A protein and the small-molecule ligand that binds it are described below.
Small molecule (SMILES): NC(=O)c1cn([C@@H]2O[C@H](CO)[C@@H](O)[C@H]2O)c2ncnc(N)c12

Sequence of chain 1.A:
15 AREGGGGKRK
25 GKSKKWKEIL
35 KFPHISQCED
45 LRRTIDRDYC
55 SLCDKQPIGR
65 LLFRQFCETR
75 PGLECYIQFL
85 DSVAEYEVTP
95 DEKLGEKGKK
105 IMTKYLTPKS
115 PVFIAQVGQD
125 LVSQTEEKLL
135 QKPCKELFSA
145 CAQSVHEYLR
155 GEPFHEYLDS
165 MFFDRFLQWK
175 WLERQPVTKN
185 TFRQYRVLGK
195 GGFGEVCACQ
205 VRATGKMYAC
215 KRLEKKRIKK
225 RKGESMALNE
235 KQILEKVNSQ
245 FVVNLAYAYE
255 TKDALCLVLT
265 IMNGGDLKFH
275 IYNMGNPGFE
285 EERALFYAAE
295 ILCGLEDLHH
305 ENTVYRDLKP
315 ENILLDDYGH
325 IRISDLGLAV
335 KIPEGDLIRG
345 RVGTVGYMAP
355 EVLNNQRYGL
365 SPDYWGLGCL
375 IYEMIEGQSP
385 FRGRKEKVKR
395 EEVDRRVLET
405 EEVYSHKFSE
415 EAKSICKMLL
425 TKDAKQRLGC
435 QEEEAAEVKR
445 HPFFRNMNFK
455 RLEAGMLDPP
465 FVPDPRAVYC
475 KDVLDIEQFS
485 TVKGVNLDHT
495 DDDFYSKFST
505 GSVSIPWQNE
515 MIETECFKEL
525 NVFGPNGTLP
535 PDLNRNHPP

Binding-site contacts:
Ligand atom O4' contacts residue LYS194 of chain 1.A at 4.0 Å.
Ligand atom N11 contacts residue LYS215 of chain 1.A at 4.0 Å.
Ligand atom O4' contacts residue GLY193 of chain 1.A at 3.4 Å.
Ligand atom O2' contacts residue ARG470 of chain 1.A at 3.4 Å.
Ligand atom N1 contacts residue ALA213 of chain 1.A at 3.3 Å.
Ligand atom N6 contacts residue ALA213 of chain 1.A at 3.6 Å.
Ligand atom C2 contacts residue ALA213 of chain 1.A at 3.9 Å (hydrophobic).
Ligand atom C6 contacts residue MET266 of chain 1.A at 3.9 Å (hydrophobic).
Ligand atom C5 contacts residue VAL200 of chain 1.A at 4.0 Å (hydrophobic).
Ligand atom O12 contacts residue ASP329 of chain 1.A at 3.9 Å.
Ligand atom N1 contacts residue ILE265 of chain 1.A at 3.8 Å.
Ligand atom C10 contacts residue ASP329 of chain 1.A at 3.8 Å.
Ligand atom C6 contacts residue LEU318 of chain 1.A at 3.6 Å (hydrophobic).
Ligand atom C4 contacts residue LEU318 of chain 1.A at 3.9 Å (hydrophobic).
Ligand atom N3 contacts residue MET266 of chain 1.A at 3.5 Å (h-bond).
Ligand atom C6 contacts residue THR264 of chain 1.A at 3.9 Å.
Ligand atom C2 contacts residue LEU192 of chain 1.A at 3.7 Å (hydrophobic).
Ligand atom C6 contacts residue ALA213 of chain 1.A at 3.6 Å (hydrophobic).
Ligand atom N6 contacts residue THR264 of chain 1.A at 2.7 Å (h-bond).
Ligand atom O3' contacts residue ASP270 of chain 1.A at 3.3 Å (salt-bridge).
Ligand atom C8 contacts residue VAL200 of chain 1.A at 3.7 Å (hydrophobic).
Ligand atom O12 contacts residue LEU318 of chain 1.A at 4.0 Å.
Ligand atom C7 contacts residue LEU318 of chain 1.A at 3.5 Å (hydrophobic).
Ligand atom C10 contacts residue LEU318 of chain 1.A at 4.0 Å (hydrophobic).
Ligand atom C4 contacts residue VAL200 of chain 1.A at 3.8 Å (hydrophobic).
Ligand atom O12 contacts residue LEU263 of chain 1.A at 3.4 Å.
Ligand atom O2' contacts residue LEU192 of chain 1.A at 3.4 Å (h-bond).
Ligand atom C5' contacts residue LYS194 of chain 1.A at 3.9 Å.
Ligand atom C1' contacts residue LEU192 of chain 1.A at 3.9 Å (hydrophobic).
Ligand atom C8 contacts residue LEU318 of chain 1.A at 4.0 Å (hydrophobic).
Ligand atom N1 contacts residue MET266 of chain 1.A at 2.9 Å (h-bond).
Ligand atom N6 contacts residue MET266 of chain 1.A at 3.8 Å.
Ligand atom O12 contacts residue SER328 of chain 1.A at 3.6 Å.
Ligand atom N9 contacts residue VAL200 of chain 1.A at 4.0 Å.
Ligand atom C2 contacts residue MET266 of chain 1.A at 3.1 Å (hydrophobic).
Ligand atom N1 contacts residue THR264 of chain 1.A at 3.6 Å.
Ligand atom C5 contacts residue LEU318 of chain 1.A at 3.4 Å (hydrophobic).
Ligand atom C1' contacts residue GLY193 of chain 1.A at 4.0 Å.
Ligand atom N11 contacts residue ASP329 of chain 1.A at 2.6 Å (salt-bridge).
Ligand atom N3 contacts residue LEU192 of chain 1.A at 4.0 Å.